Binding-site contacts:
Ligand atom O11 contacts residue ASN36 of chain 1.A at 2.5 Å (h-bond).
Ligand atom O15 contacts residue MET226 of chain 1.A at 3.6 Å.
Ligand atom N8 contacts residue GLN42 of chain 1.A at 3.3 Å (h-bond).
Ligand atom O11 contacts residue LEU35 of chain 1.A at 3.2 Å.
Ligand atom F7B contacts residue VAL77 of chain 1.A at 3.3 Å.
Ligand atom C8 contacts residue GLN42 of chain 1.A at 3.6 Å.
Ligand atom C6 contacts residue GLY39 of chain 1.A at 3.8 Å.
Ligand atom C13 contacts residue ASN36 of chain 1.A at 3.7 Å.
Ligand atom C16 contacts residue MET76 of chain 1.A at 3.4 Å (hydrophobic).
Ligand atom C19 contacts residue ILE230 of chain 1.A at 3.9 Å (hydrophobic).
Ligand atom C15 contacts residue MET226 of chain 1.A at 3.7 Å (hydrophobic).
Ligand atom C5 contacts residue LEU38 of chain 1.A at 3.6 Å (hydrophobic).
Ligand atom F7A contacts residue LEU204 of chain 1.A at 3.7 Å.
Ligand atom C12 contacts residue THR208 of chain 1.A at 3.4 Å.
Ligand atom F7C contacts residue MET76 of chain 1.A at 3.6 Å.
Ligand atom O10 contacts residue MET73 of chain 1.A at 3.6 Å.
Ligand atom C17 contacts residue MET76 of chain 1.A at 3.8 Å (hydrophobic).
Ligand atom F7A contacts residue MET118 of chain 1.A at 3.7 Å.
Ligand atom F7B contacts residue MET76 of chain 1.A at 3.4 Å.
Ligand atom F18 contacts residue HIS205 of chain 1.A at 3.6 Å.
Ligand atom F7C contacts residue MET80 of chain 1.A at 3.7 Å.
Ligand atom C1 contacts residue LEU35 of chain 1.A at 3.7 Å (hydrophobic).
Ligand atom C13 contacts residue THR208 of chain 1.A at 3.4 Å.
Ligand atom C11 contacts residue ASN36 of chain 1.A at 3.5 Å.
Ligand atom C17 contacts residue LEU72 of chain 1.A at 3.8 Å (hydrophobic).
Ligand atom C6 contacts residue LEU35 of chain 1.A at 3.3 Å (hydrophobic).
Ligand atom N9 contacts residue LEU35 of chain 1.A at 3.2 Å (h-bond).
Ligand atom N8 contacts residue MET80 of chain 1.A at 3.3 Å.
Ligand atom N8 contacts residue ARG83 of chain 1.A at 3.0 Å (salt-bridge).
Ligand atom F7A contacts residue PHE95 of chain 1.A at 3.7 Å.
Ligand atom F7C contacts residue PHE95 of chain 1.A at 3.7 Å.
Ligand atom C16 contacts residue MET73 of chain 1.A at 3.3 Å (hydrophobic).
Ligand atom C8 contacts residue PHE95 of chain 1.A at 3.7 Å (hydrophobic).
Ligand atom C17 contacts residue MET73 of chain 1.A at 3.2 Å (hydrophobic).
Ligand atom C4 contacts residue PHE95 of chain 1.A at 3.8 Å (hydrophobic).
Ligand atom O14 contacts residue GLY39 of chain 1.A at 3.4 Å.
Ligand atom C20 contacts residue MET226 of chain 1.A at 3.7 Å (hydrophobic).
Ligand atom N8 contacts residue MET76 of chain 1.A at 3.7 Å.
Ligand atom C12 contacts residue ASN36 of chain 1.A at 3.7 Å.
Ligand atom C20 contacts residue ILE230 of chain 1.A at 3.7 Å (hydrophobic).

Sequence of chain 1.A:
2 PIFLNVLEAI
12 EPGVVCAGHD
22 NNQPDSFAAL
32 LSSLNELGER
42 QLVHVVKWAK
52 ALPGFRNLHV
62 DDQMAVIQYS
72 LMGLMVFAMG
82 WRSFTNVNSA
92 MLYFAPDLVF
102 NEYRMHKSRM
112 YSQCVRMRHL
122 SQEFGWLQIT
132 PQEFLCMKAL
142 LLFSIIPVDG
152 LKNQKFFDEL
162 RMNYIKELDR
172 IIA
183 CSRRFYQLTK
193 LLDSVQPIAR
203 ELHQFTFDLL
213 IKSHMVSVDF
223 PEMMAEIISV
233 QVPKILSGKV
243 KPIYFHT

A protein and the small-molecule ligand that binds it are described below.
Small molecule (SMILES): C[C@](O)(CS(=O)(=O)c1ccc(F)cc1)C(=O)Nc1ccc(C#N)c(C(F)(F)F)c1